Binding-site contacts:
Ligand atom C8 contacts residue PRO205 of chain 1.Z at 4.3 Å (hydrophobic).
Ligand atom C1' contacts residue PRO416 of chain 1.Z at 4.3 Å (hydrophobic).
Ligand atom C8 contacts residue HIS415 of chain 1.Z at 3.6 Å.
Ligand atom N1 contacts residue PRO205 of chain 1.Z at 4.4 Å.
Ligand atom C5 contacts residue HIS415 of chain 1.Z at 4.4 Å.
Ligand atom N6 contacts residue SER417 of chain 1.Z at 4.3 Å.
Ligand atom C5 contacts residue PRO416 of chain 1.Z at 4.2 Å (hydrophobic).
Ligand atom C4' contacts residue DC1 of chain 1.GD at 4.5 Å.
Ligand atom N3 contacts residue PRO416 of chain 1.Z at 3.5 Å.
Ligand atom C6 contacts residue PRO416 of chain 1.Z at 3.7 Å (hydrophobic).
Ligand atom N1 contacts residue PRO416 of chain 1.Z at 3.1 Å (h-bond).
Ligand atom C5 contacts residue PRO205 of chain 1.Z at 3.6 Å (hydrophobic).
Ligand atom N1 contacts residue GLY424 of chain 1.Z at 4.1 Å.
Ligand atom OP1 contacts residue DC1 of chain 1.GD at 2.5 Å (h-bond).
Ligand atom C2 contacts residue GLY424 of chain 1.Z at 4.2 Å.
Ligand atom C4 contacts residue PRO416 of chain 1.Z at 4.1 Å (hydrophobic).
Ligand atom N1 contacts residue VAL204 of chain 1.Z at 4.4 Å.
Ligand atom C6 contacts residue PRO205 of chain 1.Z at 3.7 Å (hydrophobic).
Ligand atom C2' contacts residue HIS415 of chain 1.Z at 4.3 Å.
Ligand atom N6 contacts residue PRO416 of chain 1.Z at 4.3 Å.
Ligand atom P contacts residue DC1 of chain 1.GD at 1.6 Å.
Ligand atom N7 contacts residue HIS415 of chain 1.Z at 3.6 Å.
Ligand atom N6 contacts residue ASN394 of chain 1.Z at 4.0 Å.
Ligand atom OP1 contacts residue LYS426 of chain 1.DB at 4.5 Å.
Ligand atom N9 contacts residue PRO416 of chain 1.Z at 4.4 Å.
Ligand atom C4 contacts residue PRO205 of chain 1.Z at 4.2 Å (hydrophobic).
Ligand atom O5' contacts residue DC1 of chain 1.GD at 2.5 Å (h-bond).
Ligand atom OP2 contacts residue DC1 of chain 1.GD at 2.5 Å (h-bond).
Ligand atom N6 contacts residue PRO205 of chain 1.Z at 3.9 Å.
Ligand atom C5' contacts residue DC1 of chain 1.GD at 3.1 Å.
Ligand atom N7 contacts residue PRO205 of chain 1.Z at 3.7 Å.
Ligand atom C2 contacts residue PRO416 of chain 1.Z at 3.1 Å (hydrophobic).
Ligand atom N9 contacts residue HIS415 of chain 1.Z at 4.3 Å.

A small-molecule ligand and the protein it binds are described below.
Small molecule (SMILES): Nc1ncnc2c1ncn2[C@H]1C[C@H](O)[C@@H](COP(=O)(O)O)O1

Sequence of chain 1.DB:
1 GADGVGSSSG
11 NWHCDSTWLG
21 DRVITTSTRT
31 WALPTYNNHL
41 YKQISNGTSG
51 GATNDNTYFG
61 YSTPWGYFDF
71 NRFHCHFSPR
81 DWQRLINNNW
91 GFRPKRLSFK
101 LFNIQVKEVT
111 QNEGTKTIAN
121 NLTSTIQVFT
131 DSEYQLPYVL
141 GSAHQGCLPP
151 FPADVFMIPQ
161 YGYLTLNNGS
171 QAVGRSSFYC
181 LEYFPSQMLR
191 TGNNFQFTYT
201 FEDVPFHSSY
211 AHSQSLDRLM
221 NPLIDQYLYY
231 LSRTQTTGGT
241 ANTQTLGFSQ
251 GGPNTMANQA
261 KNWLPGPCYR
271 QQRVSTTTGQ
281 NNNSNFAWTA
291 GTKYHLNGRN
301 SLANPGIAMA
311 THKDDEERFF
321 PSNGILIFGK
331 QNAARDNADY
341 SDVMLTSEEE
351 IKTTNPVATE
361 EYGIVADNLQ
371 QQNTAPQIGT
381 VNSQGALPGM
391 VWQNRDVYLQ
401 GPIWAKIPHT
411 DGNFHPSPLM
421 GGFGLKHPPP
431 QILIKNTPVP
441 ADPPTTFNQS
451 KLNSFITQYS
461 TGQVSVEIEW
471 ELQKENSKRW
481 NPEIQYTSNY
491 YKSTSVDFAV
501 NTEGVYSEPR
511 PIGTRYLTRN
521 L

Sequence of chain 1.Z:
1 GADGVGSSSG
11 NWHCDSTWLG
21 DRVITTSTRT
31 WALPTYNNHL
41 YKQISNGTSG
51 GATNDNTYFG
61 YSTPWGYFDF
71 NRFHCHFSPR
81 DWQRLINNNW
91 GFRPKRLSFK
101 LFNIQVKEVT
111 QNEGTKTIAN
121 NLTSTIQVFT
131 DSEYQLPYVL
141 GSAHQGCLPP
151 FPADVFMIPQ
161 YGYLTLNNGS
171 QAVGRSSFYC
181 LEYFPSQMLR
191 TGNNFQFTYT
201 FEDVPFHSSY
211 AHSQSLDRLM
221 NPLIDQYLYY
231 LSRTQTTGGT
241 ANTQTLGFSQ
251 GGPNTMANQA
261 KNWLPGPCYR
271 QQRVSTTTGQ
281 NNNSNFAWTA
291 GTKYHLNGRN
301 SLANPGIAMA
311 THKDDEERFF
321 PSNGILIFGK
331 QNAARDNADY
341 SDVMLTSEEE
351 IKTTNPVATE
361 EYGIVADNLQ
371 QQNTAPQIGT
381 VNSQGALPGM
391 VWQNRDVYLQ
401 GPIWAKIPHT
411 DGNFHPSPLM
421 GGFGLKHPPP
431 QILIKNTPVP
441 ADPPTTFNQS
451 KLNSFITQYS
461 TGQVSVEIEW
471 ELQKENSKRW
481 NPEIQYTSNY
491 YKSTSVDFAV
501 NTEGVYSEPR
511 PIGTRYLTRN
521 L